Binding-site contacts:
Ligand atom C5 contacts residue ASN227 of chain 1.E at 3.7 Å.
Ligand atom O5 contacts residue ARG251 of chain 1.E at 4.0 Å.
Ligand atom C2 contacts residue ASP202 of chain 1.E at 4.4 Å.
Ligand atom C4 contacts residue ASN227 of chain 1.E at 4.2 Å.
Ligand atom C5 contacts residue ARG251 of chain 1.E at 4.5 Å.
Ligand atom C8 contacts residue ASN227 of chain 1.E at 4.5 Å.
Ligand atom C3 contacts residue ASN227 of chain 1.E at 3.8 Å.
Ligand atom O5 contacts residue ASN227 of chain 1.E at 2.4 Å (h-bond).
Ligand atom C2 contacts residue ASN227 of chain 1.E at 2.4 Å.
Ligand atom C1 contacts residue ASN227 of chain 1.E at 1.4 Å.
Ligand atom C7 contacts residue ASP202 of chain 1.E at 4.4 Å.
Ligand atom O7 contacts residue ASN227 of chain 1.E at 3.5 Å (h-bond).
Ligand atom C1 contacts residue ARG251 of chain 1.E at 3.9 Å.
Ligand atom N2 contacts residue ASN227 of chain 1.E at 2.9 Å (h-bond).
Ligand atom C1 contacts residue ASP202 of chain 1.E at 4.2 Å.
Ligand atom C7 contacts residue ASN227 of chain 1.E at 3.4 Å.
Ligand atom O7 contacts residue ASP202 of chain 1.E at 3.5 Å (salt-bridge).

Sequence of chain 1.E:
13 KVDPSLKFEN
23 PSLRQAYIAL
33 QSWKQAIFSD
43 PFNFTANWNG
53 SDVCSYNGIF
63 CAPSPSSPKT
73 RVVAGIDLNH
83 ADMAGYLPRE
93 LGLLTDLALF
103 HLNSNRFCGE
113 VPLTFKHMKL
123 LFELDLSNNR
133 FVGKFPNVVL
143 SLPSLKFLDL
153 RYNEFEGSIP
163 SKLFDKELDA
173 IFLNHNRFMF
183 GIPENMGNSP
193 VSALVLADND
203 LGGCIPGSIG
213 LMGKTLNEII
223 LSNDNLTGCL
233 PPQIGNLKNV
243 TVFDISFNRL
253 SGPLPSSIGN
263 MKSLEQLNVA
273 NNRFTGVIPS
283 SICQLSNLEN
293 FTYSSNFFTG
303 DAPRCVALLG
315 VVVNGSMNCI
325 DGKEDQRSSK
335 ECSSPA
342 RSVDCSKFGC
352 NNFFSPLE

The protein below binds the small molecule below.
Small molecule (SMILES): CC(=O)N[C@@H]1[C@@H](O)[C@H](O)[C@@H](CO)O[C@H]1O